This small molecule binds to this protein.
Small molecule (SMILES): N[C@@H](Cc1c[nH]c2ccccc12)C(=O)O

Sequence of chain 1.B:
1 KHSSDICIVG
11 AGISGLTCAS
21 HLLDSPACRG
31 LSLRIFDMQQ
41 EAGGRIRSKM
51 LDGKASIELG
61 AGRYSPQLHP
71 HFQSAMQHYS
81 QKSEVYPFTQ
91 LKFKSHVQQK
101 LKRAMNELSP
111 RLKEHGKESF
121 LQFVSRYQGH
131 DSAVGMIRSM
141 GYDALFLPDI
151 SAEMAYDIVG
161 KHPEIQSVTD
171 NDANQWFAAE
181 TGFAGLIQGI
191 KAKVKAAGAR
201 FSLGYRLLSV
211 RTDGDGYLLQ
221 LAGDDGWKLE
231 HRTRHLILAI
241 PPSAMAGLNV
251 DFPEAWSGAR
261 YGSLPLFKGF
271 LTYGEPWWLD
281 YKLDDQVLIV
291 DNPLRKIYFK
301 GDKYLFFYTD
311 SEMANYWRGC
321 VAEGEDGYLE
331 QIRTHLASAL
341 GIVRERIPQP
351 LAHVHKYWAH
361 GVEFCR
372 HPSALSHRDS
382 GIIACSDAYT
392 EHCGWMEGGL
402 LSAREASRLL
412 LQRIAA

Binding-site contacts:
Ligand atom CE3 contacts residue LEU266 of chain 1.B at 4.1 Å (hydrophobic).
Ligand atom CD1 contacts residue GLY395 of chain 1.B at 3.6 Å.
Ligand atom CB contacts residue GLY395 of chain 1.B at 4.1 Å.
Ligand atom CZ3 contacts residue TYR142 of chain 1.B at 3.6 Å (hydrophobic).
Ligand atom CZ3 contacts residue ASP310 of chain 1.B at 4.1 Å.
Ligand atom CH2 contacts residue TYR142 of chain 1.B at 4.2 Å (hydrophobic).
Ligand atom C contacts residue TYR308 of chain 1.B at 3.5 Å (hydrophobic).
Ligand atom CA contacts residue GLY395 of chain 1.B at 4.2 Å.
Ligand atom NE1 contacts residue HIS162 of chain 1.B at 3.8 Å.
Ligand atom CG contacts residue VAL362 of chain 1.B at 3.5 Å (hydrophobic).
Ligand atom C contacts residue ARG63 of chain 1.B at 3.3 Å.
Ligand atom OXT contacts residue TRP396 of chain 1.B at 4.1 Å.
Ligand atom CD1 contacts residue VAL362 of chain 1.B at 3.9 Å (hydrophobic).
Ligand atom CB contacts residue TYR308 of chain 1.B at 3.9 Å (hydrophobic).
Ligand atom C contacts residue HIS162 of chain 1.B at 4.0 Å.
Ligand atom OXT contacts residue ARG63 of chain 1.B at 2.4 Å (salt-bridge).
Ligand atom CB contacts residue VAL362 of chain 1.B at 4.0 Å (hydrophobic).
Ligand atom O contacts residue ARG63 of chain 1.B at 3.4 Å (salt-bridge).
Ligand atom CA contacts residue HIS162 of chain 1.B at 3.8 Å.
Ligand atom CE2 contacts residue HIS162 of chain 1.B at 3.8 Å.
Ligand atom CH2 contacts residue LEU264 of chain 1.B at 3.8 Å (hydrophobic).
Ligand atom CE2 contacts residue VAL362 of chain 1.B at 3.8 Å (hydrophobic).
Ligand atom CE3 contacts residue VAL362 of chain 1.B at 3.8 Å (hydrophobic).
Ligand atom CE3 contacts residue TYR308 of chain 1.B at 4.1 Å (hydrophobic).
Ligand atom CE3 contacts residue TYR142 of chain 1.B at 4.1 Å (hydrophobic).
Ligand atom CG contacts residue HIS162 of chain 1.B at 3.6 Å.
Ligand atom N contacts residue TRP396 of chain 1.B at 3.0 Å.
Ligand atom CD1 contacts residue HIS162 of chain 1.B at 3.8 Å.
Ligand atom CZ2 contacts residue LEU264 of chain 1.B at 4.0 Å (hydrophobic).
Ligand atom OXT contacts residue HIS162 of chain 1.B at 3.9 Å.
Ligand atom CA contacts residue TRP396 of chain 1.B at 4.2 Å (hydrophobic).
Ligand atom C contacts residue FAD1 of chain 1.G at 3.8 Å.
Ligand atom CD2 contacts residue VAL362 of chain 1.B at 3.5 Å (hydrophobic).
Ligand atom N contacts residue HIS162 of chain 1.B at 2.8 Å (h-bond).
Ligand atom CA contacts residue FAD1 of chain 1.G at 3.9 Å.
Ligand atom OXT contacts residue FAD1 of chain 1.G at 3.7 Å.
Ligand atom CD2 contacts residue HIS162 of chain 1.B at 3.6 Å.
Ligand atom CH2 contacts residue ALA144 of chain 1.B at 4.1 Å (hydrophobic).
Ligand atom O contacts residue TYR308 of chain 1.B at 2.4 Å (h-bond).
Ligand atom NE1 contacts residue VAL362 of chain 1.B at 3.7 Å.